Sequence of chain 1.G:
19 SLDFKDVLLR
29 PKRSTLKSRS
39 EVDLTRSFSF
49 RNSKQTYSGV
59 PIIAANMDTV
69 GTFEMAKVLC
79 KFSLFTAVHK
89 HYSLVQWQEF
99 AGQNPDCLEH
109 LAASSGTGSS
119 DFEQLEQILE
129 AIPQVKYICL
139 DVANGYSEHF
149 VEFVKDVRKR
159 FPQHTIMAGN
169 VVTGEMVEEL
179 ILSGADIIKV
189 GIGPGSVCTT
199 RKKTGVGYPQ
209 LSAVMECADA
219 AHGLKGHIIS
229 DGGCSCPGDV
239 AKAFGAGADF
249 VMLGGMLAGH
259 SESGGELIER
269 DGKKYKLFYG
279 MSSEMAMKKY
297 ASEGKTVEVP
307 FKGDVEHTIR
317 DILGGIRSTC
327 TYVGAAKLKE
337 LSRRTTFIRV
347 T

This protein binds this small molecule.
Small molecule (SMILES): O=c1[nH]cnc2c1ncn2[C@@H]1O[C@H](COP(=O)(O)O)[C@@H](O)[C@H]1O

Binding-site contacts:
Ligand atom C6 contacts residue GLU299 of chain 1.G at 3.6 Å.
Ligand atom O6 contacts residue GLY278 of chain 1.G at 3.1 Å.
Ligand atom N1 contacts residue SER280 of chain 1.G at 3.8 Å.
Ligand atom O2P contacts residue SER194 of chain 1.G at 2.7 Å (h-bond).
Ligand atom N7 contacts residue MET279 of chain 1.G at 3.0 Å (h-bond).
Ligand atom O6 contacts residue GLY300 of chain 1.G at 3.5 Å.
Ligand atom C2' contacts residue ASP229 of chain 1.G at 3.8 Å.
Ligand atom O2' contacts residue ASN168 of chain 1.G at 3.8 Å.
Ligand atom O2P contacts residue GLY253 of chain 1.G at 2.8 Å (h-bond).
Ligand atom C4' contacts residue ASP229 of chain 1.G at 3.5 Å.
Ligand atom O3' contacts residue MET250 of chain 1.G at 3.6 Å.
Ligand atom O5' contacts residue GLY193 of chain 1.G at 3.6 Å.
Ligand atom C5 contacts residue MET279 of chain 1.G at 3.7 Å (hydrophobic).
Ligand atom O6 contacts residue MET279 of chain 1.G at 3.0 Å (h-bond).
Ligand atom P contacts residue GLY253 of chain 1.G at 3.7 Å.
Ligand atom O6 contacts residue GLU299 of chain 1.G at 3.7 Å.
Ligand atom N7 contacts residue GLY278 of chain 1.G at 3.6 Å.
Ligand atom O3' contacts residue ALA63 of chain 1.G at 3.5 Å.
Ligand atom O1P contacts residue GLY252 of chain 1.G at 2.9 Å (h-bond).
Ligand atom O3P contacts residue GLY193 of chain 1.G at 3.4 Å.
Ligand atom C2 contacts residue GLU299 of chain 1.G at 3.4 Å.
Ligand atom O5' contacts residue GLY230 of chain 1.G at 3.2 Å.
Ligand atom N7 contacts residue MET65 of chain 1.G at 3.7 Å.
Ligand atom C8 contacts residue MET65 of chain 1.G at 3.5 Å (hydrophobic).
Ligand atom C6 contacts residue MET279 of chain 1.G at 3.8 Å (hydrophobic).
Ligand atom N1 contacts residue GLU299 of chain 1.G at 2.7 Å (salt-bridge).
Ligand atom C2 contacts residue CYS196 of chain 1.G at 2.3 Å (hydrophobic).
Ligand atom O6 contacts residue SER280 of chain 1.G at 2.8 Å (h-bond).
Ligand atom N1 contacts residue CYS196 of chain 1.G at 3.3 Å (h-bond).
Ligand atom C6 contacts residue GLY278 of chain 1.G at 3.8 Å.
Ligand atom O2P contacts residue GLY252 of chain 1.G at 3.7 Å.
Ligand atom O3' contacts residue ASP229 of chain 1.G at 2.4 Å (salt-bridge).
Ligand atom P contacts residue GLY231 of chain 1.G at 3.8 Å.
Ligand atom N3 contacts residue CYS196 of chain 1.G at 3.1 Å (h-bond).
Ligand atom P contacts residue SER194 of chain 1.G at 3.7 Å.
Ligand atom C3' contacts residue ASP229 of chain 1.G at 3.4 Å.
Ligand atom O3P contacts residue GLY231 of chain 1.G at 2.9 Å (h-bond).
Ligand atom O1P contacts residue GLY253 of chain 1.G at 3.5 Å (h-bond).
Ligand atom O3P contacts residue SER194 of chain 1.G at 2.9 Å (h-bond).
Ligand atom O2' contacts residue ASP229 of chain 1.G at 2.6 Å (salt-bridge).